Sequence of chain 3.A:
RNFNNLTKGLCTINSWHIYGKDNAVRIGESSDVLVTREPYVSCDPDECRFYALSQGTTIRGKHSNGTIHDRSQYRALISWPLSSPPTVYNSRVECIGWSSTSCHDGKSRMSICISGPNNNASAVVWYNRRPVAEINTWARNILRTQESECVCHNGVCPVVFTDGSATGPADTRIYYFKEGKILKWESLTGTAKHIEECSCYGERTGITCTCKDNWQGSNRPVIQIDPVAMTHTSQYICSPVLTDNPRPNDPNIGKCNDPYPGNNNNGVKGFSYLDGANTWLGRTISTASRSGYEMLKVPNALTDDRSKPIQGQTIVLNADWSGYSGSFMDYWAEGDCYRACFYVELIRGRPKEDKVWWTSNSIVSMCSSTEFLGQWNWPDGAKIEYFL

A protein and the small-molecule ligand that binds it are described below.
Small molecule (SMILES): CC(=O)N[C@@H]1[C@@H](O)[C@H](O)[C@@H](CO)O[C@H]1O

Binding-site contacts:
Ligand atom C2 contacts residue ASN65 of chain 3.A at 2.4 Å.
Ligand atom C5 contacts residue ASN65 of chain 3.A at 3.7 Å.
Ligand atom C5 contacts residue TRP357 of chain 3.A at 4.0 Å (hydrophobic).
Ligand atom O5 contacts residue TRP357 of chain 3.A at 4.3 Å.
Ligand atom C1 contacts residue TRP357 of chain 3.A at 3.7 Å (hydrophobic).
Ligand atom N2 contacts residue ASN65 of chain 3.A at 2.8 Å (h-bond).
Ligand atom C3 contacts residue TRP357 of chain 3.A at 3.7 Å (hydrophobic).
Ligand atom C4 contacts residue TRP357 of chain 3.A at 4.5 Å (hydrophobic).
Ligand atom C7 contacts residue ASN65 of chain 3.A at 3.5 Å.
Ligand atom C8 contacts residue ASN65 of chain 3.A at 4.5 Å.
Ligand atom N2 contacts residue TRP357 of chain 3.A at 3.4 Å (h-bond).
Ligand atom O4 contacts residue TRP357 of chain 3.A at 4.3 Å.
Ligand atom O7 contacts residue ASN65 of chain 3.A at 3.8 Å.
Ligand atom C4 contacts residue ASN65 of chain 3.A at 4.2 Å.
Ligand atom C1 contacts residue ASN65 of chain 3.A at 1.4 Å.
Ligand atom O3 contacts residue TRP357 of chain 3.A at 4.2 Å.
Ligand atom C2 contacts residue TRP357 of chain 3.A at 4.0 Å (hydrophobic).
Ligand atom C7 contacts residue TRP357 of chain 3.A at 4.0 Å (hydrophobic).
Ligand atom O5 contacts residue ASN65 of chain 3.A at 2.4 Å (h-bond).
Ligand atom C8 contacts residue TRP357 of chain 3.A at 3.6 Å (hydrophobic).
Ligand atom C3 contacts residue ASN65 of chain 3.A at 3.8 Å.